The protein below binds the small molecule below.
Small molecule (SMILES): OC[C@H]1O[C@H](O)[C@@H](O)[C@@H](O)[C@@H]1O

Binding-site contacts:
Ligand atom C5 contacts residue THR310 of chain 1.D at 4.5 Å.
Ligand atom C5 contacts residue BMA3 of chain 3.H at 3.3 Å.
Ligand atom O3 contacts residue PRO309 of chain 1.D at 4.1 Å.
Ligand atom C3 contacts residue BMA3 of chain 3.H at 3.0 Å.
Ligand atom C1 contacts residue BMA3 of chain 3.H at 4.5 Å.
Ligand atom C1 contacts residue THR310 of chain 1.D at 4.0 Å.
Ligand atom C6 contacts residue BMA3 of chain 3.H at 4.1 Å.
Ligand atom O4 contacts residue BMA3 of chain 3.H at 2.4 Å (h-bond).
Ligand atom C2 contacts residue THR310 of chain 1.D at 4.2 Å.
Ligand atom O5 contacts residue BMA3 of chain 3.H at 4.4 Å.
Ligand atom C2 contacts residue BMA3 of chain 3.H at 4.2 Å.
Ligand atom O3 contacts residue BMA3 of chain 3.H at 3.4 Å.
Ligand atom C4 contacts residue BMA3 of chain 3.H at 3.0 Å.
Ligand atom C3 contacts residue THR310 of chain 1.D at 4.1 Å.
Ligand atom C2 contacts residue PRO309 of chain 1.D at 4.4 Å (hydrophobic).
Ligand atom C3 contacts residue PRO309 of chain 1.D at 4.3 Å (hydrophobic).

Sequence of chain 1.D:
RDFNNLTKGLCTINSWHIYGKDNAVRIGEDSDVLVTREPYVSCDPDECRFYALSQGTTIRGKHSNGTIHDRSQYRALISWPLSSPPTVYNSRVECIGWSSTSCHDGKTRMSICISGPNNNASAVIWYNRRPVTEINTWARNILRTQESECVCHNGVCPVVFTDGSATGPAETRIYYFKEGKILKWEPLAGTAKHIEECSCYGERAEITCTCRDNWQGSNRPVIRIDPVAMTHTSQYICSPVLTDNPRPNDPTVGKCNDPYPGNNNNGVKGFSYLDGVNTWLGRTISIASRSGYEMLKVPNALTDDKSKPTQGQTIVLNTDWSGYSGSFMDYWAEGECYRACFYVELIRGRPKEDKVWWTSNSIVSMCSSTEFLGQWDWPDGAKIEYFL